Sequence of chain 8.A:
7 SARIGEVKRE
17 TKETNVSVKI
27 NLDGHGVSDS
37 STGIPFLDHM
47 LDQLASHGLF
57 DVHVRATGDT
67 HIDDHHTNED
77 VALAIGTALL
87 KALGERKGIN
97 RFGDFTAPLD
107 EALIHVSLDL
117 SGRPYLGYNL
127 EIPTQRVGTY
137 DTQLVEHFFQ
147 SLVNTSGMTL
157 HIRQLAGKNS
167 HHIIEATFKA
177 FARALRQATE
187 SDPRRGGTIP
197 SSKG

This protein binds this small molecule.
Small molecule (SMILES): O=P(O)(O)C[C@@H](O)Cn1cncn1

Sequence of chain 21.A:
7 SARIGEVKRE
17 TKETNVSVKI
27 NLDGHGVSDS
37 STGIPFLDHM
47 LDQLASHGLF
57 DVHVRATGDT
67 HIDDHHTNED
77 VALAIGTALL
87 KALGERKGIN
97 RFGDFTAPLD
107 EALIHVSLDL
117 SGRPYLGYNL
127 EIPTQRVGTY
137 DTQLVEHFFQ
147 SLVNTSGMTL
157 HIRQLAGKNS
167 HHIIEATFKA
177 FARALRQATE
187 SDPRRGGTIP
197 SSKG

Binding-site contacts:
Ligand atom C6 contacts residue GLU171 of chain 7.A at 3.2 Å.
Ligand atom O13 contacts residue 5LD1 of chain 8.E at 0.7 Å (h-bond).
Ligand atom N4 contacts residue 5LD1 of chain 8.E at 0.1 Å (h-bond).
Ligand atom N4 contacts residue GLU75 of chain 21.A at 3.1 Å (salt-bridge).
Ligand atom O11 contacts residue LYS199 of chain 8.A at 2.6 Å (salt-bridge).
Ligand atom P9 contacts residue 5LD1 of chain 8.E at 0.2 Å.
Ligand atom C3 contacts residue 5LD1 of chain 8.E at 0.6 Å.
Ligand atom O13 contacts residue MN1 of chain 8.B at 2.4 Å.
Ligand atom O10 contacts residue LYS175 of chain 7.A at 2.8 Å (salt-bridge).
Ligand atom O11 contacts residue ARG119 of chain 8.A at 2.9 Å (salt-bridge).
Ligand atom N1 contacts residue 5LD1 of chain 8.E at 0.4 Å (h-bond).
Ligand atom N4 contacts residue HIS168 of chain 7.A at 3.3 Å (h-bond).
Ligand atom C5 contacts residue MN1 of chain 8.B at 3.3 Å.
Ligand atom C5 contacts residue MN1 of chain 8.C at 3.2 Å.
Ligand atom O10 contacts residue 5LD1 of chain 8.E at 0.5 Å (h-bond).
Ligand atom N2 contacts residue 5LD1 of chain 8.E at 0.8 Å (h-bond).
Ligand atom C3 contacts residue MN1 of chain 8.C at 3.2 Å.
Ligand atom N4 contacts residue MN1 of chain 8.C at 2.2 Å.
Ligand atom O12 contacts residue SER197 of chain 8.A at 2.6 Å (h-bond).
Ligand atom O11 contacts residue 5LD1 of chain 8.E at 0.1 Å (h-bond).
Ligand atom O13 contacts residue HIS72 of chain 21.A at 3.2 Å (h-bond).
Ligand atom N1 contacts residue MN1 of chain 8.B at 2.2 Å.
Ligand atom C8 contacts residue 5LD1 of chain 8.E at 0.3 Å.
Ligand atom N2 contacts residue MN1 of chain 8.B at 3.3 Å.
Ligand atom N1 contacts residue HIS167 of chain 7.A at 3.1 Å (h-bond).
Ligand atom N4 contacts residue HIS71 of chain 21.A at 3.0 Å (h-bond).
Ligand atom C6 contacts residue 5LD1 of chain 8.E at 1.4 Å.
Ligand atom O12 contacts residue 5LD1 of chain 8.E at 0.3 Å (h-bond).
Ligand atom O13 contacts residue GLU19 of chain 21.A at 2.7 Å (salt-bridge).
Ligand atom O10 contacts residue ARG97 of chain 8.A at 2.8 Å (salt-bridge).
Ligand atom O12 contacts residue ARG97 of chain 8.A at 2.8 Å (salt-bridge).
Ligand atom C5 contacts residue HIS71 of chain 21.A at 3.1 Å.
Ligand atom N1 contacts residue GLU171 of chain 7.A at 3.1 Å (salt-bridge).
Ligand atom C7 contacts residue GLU19 of chain 21.A at 3.4 Å.
Ligand atom C7 contacts residue 5LD1 of chain 8.E at 0.5 Å.
Ligand atom C5 contacts residue 5LD1 of chain 8.E at 0.3 Å.
Ligand atom O13 contacts residue GLU171 of chain 7.A at 3.4 Å (salt-bridge).
Ligand atom O10 contacts residue ARG119 of chain 8.A at 3.0 Å (salt-bridge).
Ligand atom C5 contacts residue HIS167 of chain 7.A at 3.3 Å.
Ligand atom N1 contacts residue HIS72 of chain 21.A at 3.3 Å (h-bond).

Sequence of chain 7.A:
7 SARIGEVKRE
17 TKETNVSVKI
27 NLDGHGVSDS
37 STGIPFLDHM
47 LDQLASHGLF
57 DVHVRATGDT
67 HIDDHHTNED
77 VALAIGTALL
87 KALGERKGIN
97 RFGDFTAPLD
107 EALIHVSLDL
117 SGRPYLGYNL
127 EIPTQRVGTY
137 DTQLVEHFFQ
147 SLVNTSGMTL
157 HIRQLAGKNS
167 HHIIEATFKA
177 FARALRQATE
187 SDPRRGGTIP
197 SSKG